Sequence of chain 1.C:
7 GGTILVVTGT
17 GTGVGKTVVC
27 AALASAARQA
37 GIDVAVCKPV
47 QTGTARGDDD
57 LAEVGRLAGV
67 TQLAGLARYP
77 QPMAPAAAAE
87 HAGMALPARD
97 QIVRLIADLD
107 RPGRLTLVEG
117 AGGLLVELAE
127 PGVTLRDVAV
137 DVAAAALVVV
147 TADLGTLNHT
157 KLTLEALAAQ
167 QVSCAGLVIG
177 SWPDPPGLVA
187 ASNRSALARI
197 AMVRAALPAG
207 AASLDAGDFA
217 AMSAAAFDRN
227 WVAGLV

Sequence of chain 1.D:
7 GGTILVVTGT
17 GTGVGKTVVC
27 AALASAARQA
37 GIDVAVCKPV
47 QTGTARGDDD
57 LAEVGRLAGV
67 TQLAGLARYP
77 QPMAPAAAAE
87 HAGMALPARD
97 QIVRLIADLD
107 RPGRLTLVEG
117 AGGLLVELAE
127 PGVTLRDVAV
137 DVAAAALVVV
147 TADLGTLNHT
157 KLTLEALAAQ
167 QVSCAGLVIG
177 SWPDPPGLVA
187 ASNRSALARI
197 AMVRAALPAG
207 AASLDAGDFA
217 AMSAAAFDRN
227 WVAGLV

Binding-site contacts:
Ligand atom C18 contacts residue THR18 of chain 1.D at 3.4 Å.
Ligand atom O26 contacts residue GLY19 of chain 1.D at 3.6 Å.
Ligand atom C15 contacts residue PRO78 of chain 1.D at 3.2 Å (hydrophobic).
Ligand atom C04 contacts residue SO41 of chain 1.J at 3.1 Å.
Ligand atom O26 contacts residue SO41 of chain 1.J at 2.7 Å (h-bond).
Ligand atom N34 contacts residue PRO204 of chain 1.D at 2.7 Å (h-bond).
Ligand atom O25 contacts residue THR48 of chain 1.D at 3.3 Å (h-bond).
Ligand atom C23 contacts residue LEU150 of chain 1.C at 3.5 Å (hydrophobic).
Ligand atom C32 contacts residue GLY176 of chain 1.D at 3.0 Å.
Ligand atom C17 contacts residue THR18 of chain 1.D at 3.4 Å.
Ligand atom C16 contacts residue THR18 of chain 1.D at 3.6 Å.
Ligand atom C11 contacts residue ARG52 of chain 1.D at 3.1 Å.
Ligand atom C36 contacts residue ALA207 of chain 1.D at 3.6 Å (hydrophobic).
Ligand atom C10 contacts residue SO41 of chain 1.J at 3.6 Å.
Ligand atom C13 contacts residue ASP54 of chain 1.D at 3.5 Å.
Ligand atom C33 contacts residue PRO204 of chain 1.D at 3.5 Å (hydrophobic).
Ligand atom O37 contacts residue GLY206 of chain 1.D at 3.6 Å.
Ligand atom C24 contacts residue LEU150 of chain 1.C at 3.4 Å (hydrophobic).
Ligand atom N34 contacts residue GLY176 of chain 1.D at 2.5 Å (h-bond).
Ligand atom N35 contacts residue ALA208 of chain 1.D at 3.5 Å (h-bond).
Ligand atom N35 contacts residue ALA205 of chain 1.D at 3.4 Å (h-bond).
Ligand atom O20 contacts residue ALA117 of chain 1.D at 3.4 Å.
Ligand atom C23 contacts residue GLY151 of chain 1.C at 3.7 Å.
Ligand atom C22 contacts residue ALA80 of chain 1.D at 3.5 Å (hydrophobic).
Ligand atom C14 contacts residue THR48 of chain 1.D at 3.5 Å.
Ligand atom C14 contacts residue PRO78 of chain 1.D at 3.4 Å (hydrophobic).
Ligand atom N34 contacts residue LEU203 of chain 1.D at 3.3 Å.
Ligand atom N35 contacts residue GLY206 of chain 1.D at 3.6 Å.
Ligand atom N35 contacts residue ALA207 of chain 1.D at 2.8 Å (h-bond).
Ligand atom C36 contacts residue ALA208 of chain 1.D at 3.5 Å (hydrophobic).
Ligand atom N05 contacts residue GLY19 of chain 1.D at 3.7 Å.
Ligand atom O37 contacts residue ALA207 of chain 1.D at 3.5 Å (h-bond).
Ligand atom O20 contacts residue GLY118 of chain 1.D at 3.1 Å (h-bond).
Ligand atom O26 contacts residue THR18 of chain 1.D at 3.3 Å (h-bond).
Ligand atom C14 contacts residue ARG52 of chain 1.D at 3.5 Å.
Ligand atom C27 contacts residue SO41 of chain 1.J at 3.3 Å.
Ligand atom C33 contacts residue GLY176 of chain 1.D at 3.1 Å.
Ligand atom C32 contacts residue SER177 of chain 1.D at 3.5 Å.
Ligand atom O37 contacts residue ALA208 of chain 1.D at 3.0 Å (h-bond).
Ligand atom N05 contacts residue SO41 of chain 1.J at 3.7 Å.

A small-molecule ligand and the protein it binds are described below.
Small molecule (SMILES): Nc1ccn([C@H]2C[C@H](O)[C@@H](Cn3cc(NC(=O)C[C@@H]4CCC[C@H]4C(=O)c4ccccc4O)nn3)O2)c(=O)n1